Binding-site contacts:
Ligand atom O17 contacts residue LYS190 of chain 1.B at 2.5 Å (salt-bridge).
Ligand atom C3 contacts residue SER199 of chain 1.B at 3.4 Å.
Ligand atom C14 contacts residue SER199 of chain 1.B at 3.9 Å.
Ligand atom C3 contacts residue GLY198 of chain 1.B at 3.7 Å.
Ligand atom C12 contacts residue ILE18 of chain 1.B at 3.7 Å (hydrophobic).
Ligand atom C14 contacts residue LYS190 of chain 1.B at 4.2 Å.
Ligand atom O15 contacts residue GLY198 of chain 1.B at 3.8 Å.
Ligand atom C7 contacts residue GLY198 of chain 1.B at 4.2 Å.
Ligand atom C14 contacts residue GLY198 of chain 1.B at 3.1 Å.
Ligand atom C11 contacts residue SER199 of chain 1.B at 4.1 Å.
Ligand atom C9 contacts residue SO41 of chain 1.H at 3.5 Å.
Ligand atom C13 contacts residue ILE189 of chain 1.B at 4.0 Å (hydrophobic).
Ligand atom C1 contacts residue SER199 of chain 1.B at 4.1 Å.
Ligand atom C5 contacts residue LYS190 of chain 1.B at 3.6 Å.
Ligand atom C2 contacts residue GLY198 of chain 1.B at 4.3 Å.
Ligand atom C9 contacts residue HIS58 of chain 1.B at 3.9 Å.
Ligand atom C6 contacts residue ILE18 of chain 1.B at 3.7 Å (hydrophobic).
Ligand atom C6 contacts residue GLY198 of chain 1.B at 3.9 Å.
Ligand atom C2 contacts residue VAL205 of chain 1.B at 3.9 Å (hydrophobic).
Ligand atom C3 contacts residue LEU200 of chain 1.B at 4.2 Å (hydrophobic).
Ligand atom C13 contacts residue GLY195 of chain 1.B at 4.3 Å.
Ligand atom O17 contacts residue GLY198 of chain 1.B at 3.4 Å (h-bond).
Ligand atom C1 contacts residue GLY198 of chain 1.B at 3.4 Å.
Ligand atom C4 contacts residue ILE189 of chain 1.B at 3.6 Å (hydrophobic).
Ligand atom C13 contacts residue ILE18 of chain 1.B at 4.3 Å (hydrophobic).
Ligand atom C10 contacts residue HIS58 of chain 1.B at 4.0 Å.
Ligand atom C11 contacts residue ILE186 of chain 1.B at 4.0 Å (hydrophobic).
Ligand atom C8 contacts residue GLY198 of chain 1.B at 3.6 Å.
Ligand atom C8 contacts residue ILE186 of chain 1.B at 4.3 Å (hydrophobic).
Ligand atom C7 contacts residue VAL205 of chain 1.B at 3.5 Å (hydrophobic).
Ligand atom C2 contacts residue SER199 of chain 1.B at 3.5 Å.
Ligand atom C7 contacts residue SER199 of chain 1.B at 4.0 Å.
Ligand atom C5 contacts residue GLY198 of chain 1.B at 3.2 Å.
Ligand atom O16 contacts residue ILE186 of chain 1.B at 3.3 Å.
Ligand atom C6 contacts residue THR203 of chain 1.B at 3.7 Å.
Ligand atom C11 contacts residue GLY198 of chain 1.B at 3.9 Å.
Ligand atom C1 contacts residue LYS190 of chain 1.B at 3.7 Å.
Ligand atom C2 contacts residue LEU200 of chain 1.B at 3.9 Å (hydrophobic).
Ligand atom C10 contacts residue THR179 of chain 1.B at 4.2 Å.
Ligand atom C8 contacts residue GLY195 of chain 1.B at 3.7 Å.

This protein binds this small molecule.
Small molecule (SMILES): CCCCCCCOc1cccc(C(=O)O)c1

Sequence of chain 1.B:
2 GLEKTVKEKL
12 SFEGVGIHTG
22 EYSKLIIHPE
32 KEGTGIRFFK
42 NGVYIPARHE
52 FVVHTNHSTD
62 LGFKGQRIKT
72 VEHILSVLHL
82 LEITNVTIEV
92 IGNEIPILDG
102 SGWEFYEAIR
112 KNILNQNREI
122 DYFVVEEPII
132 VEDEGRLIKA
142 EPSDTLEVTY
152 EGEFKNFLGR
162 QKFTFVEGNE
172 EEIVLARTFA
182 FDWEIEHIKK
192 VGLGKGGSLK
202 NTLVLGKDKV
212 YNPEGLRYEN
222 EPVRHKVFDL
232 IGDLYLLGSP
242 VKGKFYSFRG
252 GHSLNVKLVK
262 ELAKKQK